Binding-site contacts:
Ligand atom C32 contacts residue TYR12 of chain 1.B at 3.5 Å (hydrophobic).
Ligand atom O22 contacts residue TRP88 of chain 1.B at 3.7 Å.
Ligand atom O16 contacts residue TYR12 of chain 1.B at 3.9 Å.
Ligand atom O16 contacts residue TRP88 of chain 1.B at 3.5 Å.
Ligand atom C28 contacts residue TYR12 of chain 1.B at 3.8 Å (hydrophobic).
Ligand atom O16 contacts residue GLN61 of chain 1.B at 3.5 Å (h-bond).
Ligand atom O22 contacts residue HIS57 of chain 1.B at 3.7 Å.
Ligand atom C28 contacts residue GLU11 of chain 1.B at 3.9 Å.
Ligand atom O15 contacts residue TRP88 of chain 1.B at 3.6 Å.
Ligand atom O19 contacts residue ASN90 of chain 1.B at 2.7 Å (h-bond).
Ligand atom C29 contacts residue LYS34 of chain 1.C at 4.0 Å.
Ligand atom O19 contacts residue LYS91 of chain 1.B at 2.9 Å (salt-bridge).
Ligand atom O18 contacts residue GLU51 of chain 1.B at 2.7 Å (salt-bridge).
Ligand atom O16 contacts residue GLY33 of chain 1.C at 2.9 Å (h-bond).
Ligand atom C43 contacts residue TRP88 of chain 1.B at 4.0 Å (hydrophobic).
Ligand atom C46 contacts residue TRP88 of chain 1.B at 3.6 Å (hydrophobic).
Ligand atom C47 contacts residue TRP88 of chain 1.B at 3.6 Å (hydrophobic).
Ligand atom N11 contacts residue TYR12 of chain 1.B at 3.8 Å.
Ligand atom N11 contacts residue GLY33 of chain 1.C at 3.7 Å.
Ligand atom O22 contacts residue GLN56 of chain 1.B at 3.8 Å.
Ligand atom C32 contacts residue GLU11 of chain 1.B at 3.6 Å.
Ligand atom O17 contacts residue TYR12 of chain 1.B at 3.6 Å.
Ligand atom O20 contacts residue ASN90 of chain 1.B at 2.9 Å (h-bond).
Ligand atom C50 contacts residue TRP88 of chain 1.B at 3.6 Å (hydrophobic).
Ligand atom C27 contacts residue ARG35 of chain 1.C at 3.7 Å.
Ligand atom C47 contacts residue ASN90 of chain 1.B at 3.7 Å.
Ligand atom C51 contacts residue GLN61 of chain 1.B at 4.0 Å.
Ligand atom C46 contacts residue LYS91 of chain 1.B at 3.9 Å.
Ligand atom C46 contacts residue GLU51 of chain 1.B at 3.4 Å.
Ligand atom O18 contacts residue LYS91 of chain 1.B at 2.9 Å (salt-bridge).
Ligand atom O21 contacts residue GLN56 of chain 1.B at 3.7 Å.
Ligand atom C48 contacts residue LYS91 of chain 1.B at 4.0 Å.
Ligand atom C51 contacts residue TRP88 of chain 1.B at 3.5 Å (hydrophobic).
Ligand atom C51 contacts residue HIS57 of chain 1.B at 3.7 Å.
Ligand atom O22 contacts residue GLN61 of chain 1.B at 2.9 Å (h-bond).
Ligand atom O19 contacts residue TRP88 of chain 1.B at 3.8 Å.
Ligand atom C47 contacts residue LYS91 of chain 1.B at 3.7 Å.
Ligand atom O16 contacts residue ALA32 of chain 1.C at 3.9 Å.
Ligand atom O18 contacts residue GLN56 of chain 1.B at 3.4 Å.
Ligand atom O17 contacts residue GLY33 of chain 1.C at 3.3 Å.

Sequence of chain 1.C:
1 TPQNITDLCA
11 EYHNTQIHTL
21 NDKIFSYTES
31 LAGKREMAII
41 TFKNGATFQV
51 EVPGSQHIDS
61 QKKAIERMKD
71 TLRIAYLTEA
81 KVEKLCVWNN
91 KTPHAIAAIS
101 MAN

Sequence of chain 1.B:
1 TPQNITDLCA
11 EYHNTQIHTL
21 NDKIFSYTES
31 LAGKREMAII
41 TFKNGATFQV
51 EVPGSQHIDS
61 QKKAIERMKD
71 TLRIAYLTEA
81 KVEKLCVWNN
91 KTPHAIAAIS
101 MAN

The protein below binds the small molecule below.
Small molecule (SMILES): NC(COC(=O)NCCCN1CCN(CCCNC(=O)c2cc(O[C@H]3O[C@H](CO)[C@H](O)[C@H](O)[C@H]3O)cc([N+](=O)[O-])c2)CC1)COC(=O)NCCCN1CCN(CCCNC(=O)c2cc(O[C@H]3O[C@@H](CO)[C@@H](O)[C@@H](O)[C@H]3O)cc([N+](=O)[O-])c2)CC1